The protein below binds the small molecule below.
Small molecule (SMILES): O=C(O)C(=O)C[C@@H](O)[C@H](O)COP(=O)(O)O

Binding-site contacts:
Ligand atom OAH contacts residue GLY156 of chain 2.A at 3.6 Å.
Ligand atom CAO contacts residue LYS126 of chain 2.A at 3.6 Å.
Ligand atom CAL contacts residue ARG14 of chain 2.A at 3.7 Å.
Ligand atom OAC contacts residue SER177 of chain 2.A at 3.7 Å.
Ligand atom CAL contacts residue THR86 of chain 2.A at 3.9 Å.
Ligand atom CAI contacts residue PHE128 of chain 2.A at 3.3 Å (hydrophobic).
Ligand atom CAJ contacts residue LYS126 of chain 2.A at 2.5 Å.
Ligand atom OAA contacts residue LYS126 of chain 2.A at 2.8 Å (salt-bridge).
Ligand atom OAA contacts residue PRO87 of chain 2.A at 3.4 Å (h-bond).
Ligand atom OAF contacts residue THR66 of chain 2.A at 2.9 Å (h-bond).
Ligand atom OAA contacts residue THR86 of chain 2.A at 3.1 Å.
Ligand atom OAA contacts residue THR66 of chain 2.A at 3.0 Å (h-bond).
Ligand atom OAG contacts residue GLY176 of chain 2.A at 3.4 Å.
Ligand atom OAD contacts residue ARG14 of chain 2.A at 3.1 Å (salt-bridge).
Ligand atom OAE contacts residue LYS126 of chain 2.A at 3.9 Å.
Ligand atom OAE contacts residue ARG14 of chain 2.A at 2.8 Å (salt-bridge).
Ligand atom OAH contacts residue GLY155 of chain 2.A at 3.6 Å.
Ligand atom PAP contacts residue SER177 of chain 2.A at 3.8 Å.
Ligand atom CAO contacts residue PHE128 of chain 2.A at 4.0 Å (hydrophobic).
Ligand atom CAM contacts residue LYS126 of chain 2.A at 1.3 Å.
Ligand atom OAE contacts residue ILE12 of chain 2.A at 3.5 Å.
Ligand atom OAG contacts residue SER177 of chain 2.A at 2.9 Å (h-bond).
Ligand atom CAO contacts residue ARG14 of chain 2.A at 3.4 Å.
Ligand atom OAC contacts residue GLY176 of chain 2.A at 3.1 Å (h-bond).
Ligand atom CAL contacts residue THR66 of chain 2.A at 3.6 Å.
Ligand atom OAF contacts residue LYS126 of chain 2.A at 3.5 Å (salt-bridge).
Ligand atom OAA contacts residue VAL85 of chain 2.A at 3.5 Å.
Ligand atom CAN contacts residue PHE128 of chain 2.A at 3.7 Å (hydrophobic).
Ligand atom CAM contacts residue THR86 of chain 2.A at 3.8 Å.
Ligand atom OAH contacts residue SER177 of chain 2.A at 3.8 Å.
Ligand atom CAJ contacts residue PHE128 of chain 2.A at 3.6 Å (hydrophobic).
Ligand atom CAL contacts residue LYS126 of chain 2.A at 2.4 Å.
Ligand atom OAF contacts residue ARG14 of chain 2.A at 2.7 Å (salt-bridge).
Ligand atom OAK contacts residue VAL154 of chain 2.A at 3.6 Å.
Ligand atom CAL contacts residue PRO87 of chain 2.A at 3.9 Å (hydrophobic).
Ligand atom CAO contacts residue VAL154 of chain 2.A at 3.7 Å (hydrophobic).
Ligand atom CAJ contacts residue ARG14 of chain 2.A at 3.6 Å.
Ligand atom CAN contacts residue ARG14 of chain 2.A at 3.5 Å.
Ligand atom OAA contacts residue GLY65 of chain 2.A at 3.9 Å.
Ligand atom PAP contacts residue GLY176 of chain 2.A at 4.0 Å.

Sequence of chain 1.A:
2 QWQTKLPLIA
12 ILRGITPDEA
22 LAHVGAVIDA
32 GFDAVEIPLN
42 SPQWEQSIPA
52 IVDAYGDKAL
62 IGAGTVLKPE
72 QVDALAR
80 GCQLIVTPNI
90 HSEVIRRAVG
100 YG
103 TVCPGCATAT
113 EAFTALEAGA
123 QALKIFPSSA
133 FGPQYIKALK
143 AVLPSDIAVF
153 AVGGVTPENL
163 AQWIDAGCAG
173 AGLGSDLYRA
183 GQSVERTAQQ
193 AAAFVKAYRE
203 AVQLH

Sequence of chain 2.A:
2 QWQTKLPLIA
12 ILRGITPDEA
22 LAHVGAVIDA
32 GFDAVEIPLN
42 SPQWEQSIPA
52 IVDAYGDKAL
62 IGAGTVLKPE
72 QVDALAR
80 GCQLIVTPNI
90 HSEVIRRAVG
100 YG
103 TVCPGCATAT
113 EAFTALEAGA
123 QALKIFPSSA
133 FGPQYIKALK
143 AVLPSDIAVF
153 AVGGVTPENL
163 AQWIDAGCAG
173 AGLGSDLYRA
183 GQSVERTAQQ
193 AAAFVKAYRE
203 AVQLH